Binding-site contacts:
Ligand atom O1 contacts residue GLN4 of chain 1.B at 3.4 Å.
Ligand atom Y1 contacts residue GLU102 of chain 1.B at 2.5 Å.
Ligand atom C8 contacts residue ASN3 of chain 1.B at 4.2 Å.
Ligand atom C8 contacts residue GLU102 of chain 1.B at 4.0 Å.
Ligand atom C2 contacts residue GLU5 of chain 1.B at 3.6 Å.
Ligand atom O5 contacts residue GLU102 of chain 1.B at 3.0 Å (salt-bridge).
Ligand atom O2 contacts residue GLN4 of chain 1.B at 4.3 Å.
Ligand atom O4 contacts residue GLU102 of chain 1.B at 2.7 Å (salt-bridge).
Ligand atom O5 contacts residue ASN3 of chain 1.B at 2.8 Å (h-bond).
Ligand atom C2 contacts residue GLN4 of chain 1.B at 3.9 Å.
Ligand atom O2 contacts residue ASN3 of chain 1.B at 4.3 Å.
Ligand atom O3 contacts residue GLN4 of chain 1.B at 4.4 Å.
Ligand atom O1 contacts residue GLU5 of chain 1.B at 3.0 Å (salt-bridge).
Ligand atom C6 contacts residue GLU102 of chain 1.B at 3.8 Å.
Ligand atom C2 contacts residue ASN3 of chain 1.B at 4.1 Å.
Ligand atom O5 contacts residue GLU5 of chain 1.B at 4.4 Å.
Ligand atom O1 contacts residue ASN3 of chain 1.B at 2.8 Å (h-bond).
Ligand atom Y1 contacts residue ASN3 of chain 1.B at 2.4 Å.

Sequence of chain 1.B:
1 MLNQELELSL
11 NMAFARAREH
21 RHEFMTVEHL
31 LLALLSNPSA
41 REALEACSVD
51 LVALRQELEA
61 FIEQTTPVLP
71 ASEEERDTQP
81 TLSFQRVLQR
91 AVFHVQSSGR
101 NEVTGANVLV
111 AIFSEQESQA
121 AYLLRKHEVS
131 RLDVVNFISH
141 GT

The small molecule below binds the protein below.
Small molecule (SMILES): OCC12CO->[Y]34(<-OCCN->31CCO->4)<-OC2